Sequence of chain 1.A:
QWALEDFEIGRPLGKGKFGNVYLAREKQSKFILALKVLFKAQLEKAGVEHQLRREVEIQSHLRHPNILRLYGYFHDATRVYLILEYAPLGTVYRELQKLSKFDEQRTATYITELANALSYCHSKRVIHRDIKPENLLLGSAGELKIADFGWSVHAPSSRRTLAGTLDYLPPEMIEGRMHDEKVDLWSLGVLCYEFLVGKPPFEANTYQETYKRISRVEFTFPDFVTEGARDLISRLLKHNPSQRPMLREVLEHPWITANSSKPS

Binding-site contacts:
Ligand atom C01 contacts residue LEU51 of chain 1.A at 4.4 Å (hydrophobic).
Ligand atom C05 contacts residue LYS48 of chain 1.A at 4.0 Å.
Ligand atom C10 contacts residue TYR81 of chain 1.A at 3.5 Å (hydrophobic).
Ligand atom O11 contacts residue TYR81 of chain 1.A at 4.5 Å.
Ligand atom C05 contacts residue VAL88 of chain 1.A at 4.1 Å (hydrophobic).
Ligand atom C06 contacts residue HIS83 of chain 1.A at 4.4 Å.
Ligand atom C13 contacts residue TYR81 of chain 1.A at 3.8 Å (hydrophobic).
Ligand atom N16 contacts residue ARG61 of chain 1.A at 4.2 Å.
Ligand atom C08 contacts residue TYR81 of chain 1.A at 4.4 Å (hydrophobic).
Ligand atom C09 contacts residue TYR81 of chain 1.A at 3.4 Å (hydrophobic).
Ligand atom C02 contacts residue LYS48 of chain 1.A at 3.7 Å.
Ligand atom C13 contacts residue VAL64 of chain 1.A at 4.4 Å (hydrophobic).
Ligand atom C03 contacts residue GLU52 of chain 1.A at 4.3 Å.
Ligand atom C01 contacts residue LYS48 of chain 1.A at 3.4 Å.
Ligand atom C01 contacts residue GLU57 of chain 1.A at 4.5 Å.
Ligand atom C10 contacts residue LEU60 of chain 1.A at 4.3 Å (hydrophobic).
Ligand atom O14 contacts residue VAL88 of chain 1.A at 4.1 Å.
Ligand atom C21 contacts residue LEU60 of chain 1.A at 4.3 Å (hydrophobic).
Ligand atom C08 contacts residue HIS83 of chain 1.A at 4.0 Å.
Ligand atom C06 contacts residue VAL88 of chain 1.A at 4.2 Å (hydrophobic).
Ligand atom C21 contacts residue VAL88 of chain 1.A at 4.1 Å (hydrophobic).
Ligand atom O14 contacts residue LEU60 of chain 1.A at 4.1 Å.
Ligand atom C04 contacts residue LYS48 of chain 1.A at 3.8 Å.
Ligand atom O19 contacts residue TYR81 of chain 1.A at 3.4 Å (h-bond).
Ligand atom C20 contacts residue LYS48 of chain 1.A at 4.4 Å.
Ligand atom O11 contacts residue LEU60 of chain 1.A at 4.3 Å.
Ligand atom O14 contacts residue TYR81 of chain 1.A at 3.3 Å.
Ligand atom C03 contacts residue LYS48 of chain 1.A at 4.0 Å.
Ligand atom C09 contacts residue HIS83 of chain 1.A at 4.1 Å.
Ligand atom C20 contacts residue LEU60 of chain 1.A at 3.7 Å (hydrophobic).
Ligand atom C02 contacts residue GLU52 of chain 1.A at 4.2 Å.
Ligand atom C12 contacts residue ARG61 of chain 1.A at 4.1 Å.
Ligand atom C17 contacts residue ARG61 of chain 1.A at 3.8 Å.
Ligand atom C20 contacts residue VAL88 of chain 1.A at 3.5 Å (hydrophobic).
Ligand atom C21 contacts residue LEU51 of chain 1.A at 4.0 Å (hydrophobic).
Ligand atom C15 contacts residue TYR81 of chain 1.A at 4.3 Å (hydrophobic).
Ligand atom N07 contacts residue HIS83 of chain 1.A at 4.1 Å.
Ligand atom C12 contacts residue LEU60 of chain 1.A at 4.4 Å (hydrophobic).
Ligand atom C21 contacts residue LYS48 of chain 1.A at 3.9 Å.
Ligand atom C01 contacts residue GLU52 of chain 1.A at 3.3 Å.

This small molecule binds to this protein.
Small molecule (SMILES): CCOC(=O)C[C@@H]1C(=O)NCCN1Cc1ccc(C)cc1